Binding-site contacts:
Ligand atom C8 contacts residue VAL119 of chain 1.D at 3.8 Å (hydrophobic).
Ligand atom O6 contacts residue VAL140 of chain 1.D at 3.8 Å.
Ligand atom N1 contacts residue HIS94 of chain 1.D at 3.3 Å (h-bond).
Ligand atom N1 contacts residue HIS117 of chain 1.D at 3.4 Å (h-bond).
Ligand atom C9 contacts residue LEU197 of chain 1.D at 3.9 Å (hydrophobic).
Ligand atom O6 contacts residue HIS92 of chain 1.D at 3.6 Å.
Ligand atom N1 contacts residue GLU104 of chain 1.D at 3.9 Å.
Ligand atom C10 contacts residue GLN90 of chain 1.D at 3.7 Å.
Ligand atom C12 contacts residue HIS92 of chain 1.D at 3.4 Å.
Ligand atom CL1 contacts residue VAL119 of chain 1.D at 3.7 Å.
Ligand atom S4 contacts residue HIS92 of chain 1.D at 3.8 Å.
Ligand atom S4 contacts residue ZN1 of chain 1.K at 3.0 Å.
Ligand atom C11 contacts residue THR199 of chain 1.D at 3.9 Å.
Ligand atom O5 contacts residue LEU197 of chain 1.D at 3.4 Å.
Ligand atom N1 contacts residue HIS92 of chain 1.D at 3.2 Å (h-bond).
Ligand atom CL1 contacts residue VAL140 of chain 1.D at 3.5 Å.
Ligand atom S14 contacts residue GLN90 of chain 1.D at 3.6 Å (h-bond).
Ligand atom O5 contacts residue THR198 of chain 1.D at 3.0 Å (h-bond).
Ligand atom C17 contacts residue PRO201 of chain 1.D at 3.4 Å (hydrophobic).
Ligand atom O6 contacts residue ZN1 of chain 1.K at 3.0 Å.
Ligand atom C12 contacts residue THR199 of chain 1.D at 3.9 Å.
Ligand atom C17 contacts residue LEU197 of chain 1.D at 3.4 Å (hydrophobic).
Ligand atom C7 contacts residue HIS92 of chain 1.D at 3.6 Å.
Ligand atom O22 contacts residue GLN69 of chain 1.D at 3.1 Å (h-bond).
Ligand atom O6 contacts residue TRP208 of chain 1.D at 3.4 Å.
Ligand atom C18 contacts residue PRO201 of chain 1.D at 3.8 Å (hydrophobic).
Ligand atom C31 contacts residue ARG62 of chain 1.D at 3.8 Å.
Ligand atom O5 contacts residue TRP208 of chain 1.D at 3.3 Å.
Ligand atom N23 contacts residue THR199 of chain 1.D at 3.1 Å (h-bond).
Ligand atom C11 contacts residue GLN90 of chain 1.D at 4.0 Å.
Ligand atom C9 contacts residue VAL119 of chain 1.D at 3.9 Å (hydrophobic).
Ligand atom O30 contacts residue ASN64 of chain 1.D at 3.9 Å.
Ligand atom S4 contacts residue THR198 of chain 1.D at 3.9 Å.
Ligand atom N1 contacts residue ZN1 of chain 1.K at 1.8 Å.
Ligand atom C27 contacts residue HIS66 of chain 1.D at 3.5 Å.
Ligand atom C21 contacts residue THR199 of chain 1.D at 3.9 Å.
Ligand atom CL1 contacts residue LEU197 of chain 1.D at 3.5 Å.
Ligand atom N1 contacts residue THR198 of chain 1.D at 2.9 Å (h-bond).
Ligand atom O22 contacts residue GLN90 of chain 1.D at 3.3 Å (h-bond).
Ligand atom O6 contacts residue HIS117 of chain 1.D at 3.4 Å (h-bond).

A protein and the small-molecule ligand that binds it are described below.
Small molecule (SMILES): COC(=O)CCCNC(=O)c1cc(S(N)(=O)=O)c(Cl)cc1SC1CCCCC1

Sequence of chain 1.D:
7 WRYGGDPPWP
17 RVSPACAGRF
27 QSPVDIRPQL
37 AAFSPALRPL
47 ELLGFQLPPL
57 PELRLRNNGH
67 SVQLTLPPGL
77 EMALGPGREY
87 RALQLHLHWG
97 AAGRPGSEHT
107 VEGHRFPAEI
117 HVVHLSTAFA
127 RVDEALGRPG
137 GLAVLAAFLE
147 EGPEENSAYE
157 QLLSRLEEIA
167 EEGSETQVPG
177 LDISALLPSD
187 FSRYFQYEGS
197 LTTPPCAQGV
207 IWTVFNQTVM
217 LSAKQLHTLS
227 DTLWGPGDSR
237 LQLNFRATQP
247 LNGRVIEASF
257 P